Sequence of chain 1.H:
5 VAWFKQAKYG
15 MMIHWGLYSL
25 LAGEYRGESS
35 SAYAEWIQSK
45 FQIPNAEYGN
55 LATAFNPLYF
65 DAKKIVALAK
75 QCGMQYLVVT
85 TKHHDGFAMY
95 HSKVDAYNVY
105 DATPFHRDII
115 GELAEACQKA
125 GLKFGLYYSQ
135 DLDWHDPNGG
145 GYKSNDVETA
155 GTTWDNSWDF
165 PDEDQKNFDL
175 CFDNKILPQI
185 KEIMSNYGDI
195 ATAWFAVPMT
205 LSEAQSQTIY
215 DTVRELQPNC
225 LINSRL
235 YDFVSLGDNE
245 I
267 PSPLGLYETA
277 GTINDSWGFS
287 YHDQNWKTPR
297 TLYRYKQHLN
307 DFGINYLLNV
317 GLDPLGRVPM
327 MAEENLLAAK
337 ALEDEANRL

A protein and the small-molecule ligand that binds it are described below.
Small molecule (SMILES): C[C@@H]1O[C@@H](Oc2ccc([N+](=O)[O-])cc2)[C@@H](O)[C@H](O)[C@@H]1O

Binding-site contacts:
Ligand atom O3 contacts residue HIS87 of chain 1.H at 3.1 Å (h-bond).
Ligand atom C6 contacts residue TYR131 of chain 1.H at 4.1 Å (hydrophobic).
Ligand atom C3 contacts residue TRP40 of chain 1.H at 4.0 Å (hydrophobic).
Ligand atom N1' contacts residue ARG229 of chain 1.H at 4.0 Å.
Ligand atom C4 contacts residue TRP283 of chain 1.H at 3.8 Å (hydrophobic).
Ligand atom O2 contacts residue HIS88 of chain 1.H at 3.2 Å (h-bond).
Ligand atom C5' contacts residue ARG229 of chain 1.H at 3.7 Å.
Ligand atom O2' contacts residue GLY241 of chain 1.H at 4.3 Å.
Ligand atom O3 contacts residue TRP40 of chain 1.H at 3.3 Å (h-bond).
Ligand atom C3 contacts residue GLU39 of chain 1.H at 3.4 Å.
Ligand atom O4 contacts residue HIS87 of chain 1.H at 2.9 Å (h-bond).
Ligand atom C3 contacts residue HIS87 of chain 1.H at 3.8 Å.
Ligand atom O3 contacts residue TRP283 of chain 1.H at 4.3 Å.
Ligand atom C3 contacts residue TRP283 of chain 1.H at 4.0 Å (hydrophobic).
Ligand atom O2 contacts residue TRP40 of chain 1.H at 2.9 Å (h-bond).
Ligand atom C2 contacts residue TYR131 of chain 1.H at 3.8 Å (hydrophobic).
Ligand atom C2 contacts residue HIS87 of chain 1.H at 3.9 Å.
Ligand atom C4 contacts residue TYR131 of chain 1.H at 4.0 Å (hydrophobic).
Ligand atom O3' contacts residue ARG229 of chain 1.H at 3.8 Å.
Ligand atom O4 contacts residue TYR131 of chain 1.H at 2.9 Å (h-bond).
Ligand atom C4 contacts residue HIS87 of chain 1.H at 3.8 Å.
Ligand atom C6 contacts residue HIS18 of chain 1.H at 3.7 Å.
Ligand atom C5 contacts residue TYR131 of chain 1.H at 4.2 Å (hydrophobic).
Ligand atom C2 contacts residue TRP40 of chain 1.H at 3.9 Å (hydrophobic).
Ligand atom C6 contacts residue MET16 of chain 1.H at 4.4 Å (hydrophobic).
Ligand atom C4 contacts residue HIS18 of chain 1.H at 3.1 Å.
Ligand atom C2' contacts residue TYR37 of chain 1.H at 4.1 Å (hydrophobic).
Ligand atom C1 contacts residue TYR131 of chain 1.H at 3.9 Å (hydrophobic).
Ligand atom C4' contacts residue ARG229 of chain 1.H at 4.1 Å.
Ligand atom O3 contacts residue TYR37 of chain 1.H at 4.4 Å.
Ligand atom C4 contacts residue GLU39 of chain 1.H at 4.1 Å.
Ligand atom C6 contacts residue TRP283 of chain 1.H at 3.8 Å (hydrophobic).
Ligand atom O1 contacts residue TYR37 of chain 1.H at 4.4 Å.
Ligand atom C5 contacts residue TRP283 of chain 1.H at 4.0 Å (hydrophobic).
Ligand atom C5 contacts residue HIS18 of chain 1.H at 4.1 Å.
Ligand atom C2 contacts residue HIS88 of chain 1.H at 3.6 Å.
Ligand atom O4 contacts residue HIS18 of chain 1.H at 2.5 Å (h-bond).
Ligand atom C3 contacts residue HIS18 of chain 1.H at 4.4 Å.
Ligand atom O5 contacts residue TYR131 of chain 1.H at 3.5 Å (h-bond).
Ligand atom O3 contacts residue GLU39 of chain 1.H at 2.6 Å (salt-bridge).